The protein below binds the small molecule below.
Small molecule (SMILES): CC(=O)N[C@@H]1[C@@H](O)[C@H](O)[C@@H](CO)O[C@H]1O

Binding-site contacts:
Ligand atom C5 contacts residue ASN603 of chain 1.A at 3.7 Å.
Ligand atom N2 contacts residue ASN603 of chain 1.A at 2.9 Å (h-bond).
Ligand atom C8 contacts residue ASN603 of chain 1.A at 3.8 Å.
Ligand atom C1 contacts residue ASN603 of chain 1.A at 1.4 Å.
Ligand atom O5 contacts residue ASN603 of chain 1.A at 2.4 Å (h-bond).
Ligand atom C7 contacts residue ASN603 of chain 1.A at 3.1 Å.
Ligand atom O7 contacts residue ASN603 of chain 1.A at 3.0 Å (h-bond).
Ligand atom C3 contacts residue ASN603 of chain 1.A at 3.8 Å.
Ligand atom C2 contacts residue ASN603 of chain 1.A at 2.5 Å.
Ligand atom C4 contacts residue ASN603 of chain 1.A at 4.2 Å.

Sequence of chain 1.A:
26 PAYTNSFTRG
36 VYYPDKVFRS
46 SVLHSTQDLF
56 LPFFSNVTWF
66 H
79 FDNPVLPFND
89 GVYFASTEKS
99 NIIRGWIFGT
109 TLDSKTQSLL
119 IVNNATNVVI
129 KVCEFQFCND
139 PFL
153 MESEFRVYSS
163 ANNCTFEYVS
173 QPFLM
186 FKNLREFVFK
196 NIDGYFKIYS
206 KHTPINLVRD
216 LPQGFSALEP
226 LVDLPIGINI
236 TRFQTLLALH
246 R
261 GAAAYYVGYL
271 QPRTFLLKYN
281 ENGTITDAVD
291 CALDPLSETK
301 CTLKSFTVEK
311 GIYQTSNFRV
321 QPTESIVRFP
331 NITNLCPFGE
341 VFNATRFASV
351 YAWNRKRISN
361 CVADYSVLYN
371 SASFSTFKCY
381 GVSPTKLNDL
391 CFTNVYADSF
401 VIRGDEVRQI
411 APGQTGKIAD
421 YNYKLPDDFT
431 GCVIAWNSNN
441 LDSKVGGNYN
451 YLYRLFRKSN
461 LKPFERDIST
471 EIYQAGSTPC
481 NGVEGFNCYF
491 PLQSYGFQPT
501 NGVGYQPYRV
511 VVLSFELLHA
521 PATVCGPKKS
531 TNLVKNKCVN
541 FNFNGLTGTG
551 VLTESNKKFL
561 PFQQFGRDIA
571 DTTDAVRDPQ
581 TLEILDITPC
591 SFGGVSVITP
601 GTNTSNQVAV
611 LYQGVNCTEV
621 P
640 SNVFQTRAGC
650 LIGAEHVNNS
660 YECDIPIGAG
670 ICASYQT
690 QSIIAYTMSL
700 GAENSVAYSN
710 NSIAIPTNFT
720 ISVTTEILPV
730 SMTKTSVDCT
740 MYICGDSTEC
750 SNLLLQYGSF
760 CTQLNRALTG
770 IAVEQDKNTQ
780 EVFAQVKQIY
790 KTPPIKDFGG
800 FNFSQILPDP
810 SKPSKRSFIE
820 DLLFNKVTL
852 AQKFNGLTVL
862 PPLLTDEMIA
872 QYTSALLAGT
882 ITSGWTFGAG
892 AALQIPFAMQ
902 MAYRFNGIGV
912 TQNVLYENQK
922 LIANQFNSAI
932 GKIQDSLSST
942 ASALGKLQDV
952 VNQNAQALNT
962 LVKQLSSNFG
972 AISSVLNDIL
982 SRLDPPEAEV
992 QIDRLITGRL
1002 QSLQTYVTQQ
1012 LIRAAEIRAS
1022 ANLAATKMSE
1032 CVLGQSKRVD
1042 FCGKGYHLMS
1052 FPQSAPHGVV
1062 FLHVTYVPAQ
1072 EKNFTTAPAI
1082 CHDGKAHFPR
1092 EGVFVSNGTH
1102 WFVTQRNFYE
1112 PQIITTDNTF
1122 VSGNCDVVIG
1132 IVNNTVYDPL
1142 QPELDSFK